Binding-site contacts:
Ligand atom O7 contacts residue ASN315 of chain 32.K at 4.2 Å.
Ligand atom C4 contacts residue ASN315 of chain 32.K at 4.3 Å.
Ligand atom C7 contacts residue ASN315 of chain 32.K at 3.3 Å.
Ligand atom C8 contacts residue ILE281 of chain 32.K at 4.5 Å (hydrophobic).
Ligand atom C6 contacts residue ASN315 of chain 32.K at 4.5 Å.
Ligand atom N2 contacts residue ASN315 of chain 32.K at 2.8 Å (h-bond).
Ligand atom C5 contacts residue ASN315 of chain 32.K at 3.7 Å.
Ligand atom C3 contacts residue ASN315 of chain 32.K at 3.8 Å.
Ligand atom C2 contacts residue ASN315 of chain 32.K at 2.5 Å.
Ligand atom C8 contacts residue ASN315 of chain 32.K at 3.5 Å.
Ligand atom O5 contacts residue ASN315 of chain 32.K at 2.4 Å (h-bond).
Ligand atom C1 contacts residue ASN315 of chain 32.K at 1.4 Å.
Ligand atom O5 contacts residue THR313 of chain 32.K at 4.3 Å.
Ligand atom C6 contacts residue THR313 of chain 32.K at 4.5 Å.
Ligand atom O5 contacts residue VAL314 of chain 32.K at 3.8 Å.
Ligand atom C1 contacts residue VAL314 of chain 32.K at 4.4 Å (hydrophobic).

Sequence of chain 32.K:
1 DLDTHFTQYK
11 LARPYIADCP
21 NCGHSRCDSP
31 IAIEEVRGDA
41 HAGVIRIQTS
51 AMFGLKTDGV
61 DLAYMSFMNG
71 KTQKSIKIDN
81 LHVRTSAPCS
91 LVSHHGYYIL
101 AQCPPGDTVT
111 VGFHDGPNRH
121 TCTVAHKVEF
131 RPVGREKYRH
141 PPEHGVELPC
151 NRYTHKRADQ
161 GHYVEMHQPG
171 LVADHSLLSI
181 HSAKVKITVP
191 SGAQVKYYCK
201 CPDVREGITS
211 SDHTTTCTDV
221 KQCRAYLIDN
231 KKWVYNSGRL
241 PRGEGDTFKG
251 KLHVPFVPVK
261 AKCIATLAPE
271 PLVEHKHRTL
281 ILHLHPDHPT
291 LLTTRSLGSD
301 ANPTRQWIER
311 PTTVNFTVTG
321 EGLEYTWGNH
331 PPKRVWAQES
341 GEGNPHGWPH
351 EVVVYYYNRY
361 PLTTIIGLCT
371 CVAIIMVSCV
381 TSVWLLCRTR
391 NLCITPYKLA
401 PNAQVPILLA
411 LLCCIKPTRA

The protein below binds the small molecule below.
Small molecule (SMILES): CC(=O)N[C@@H]1[C@@H](O)[C@H](O)[C@@H](CO)O[C@H]1O